Binding-site contacts:
Ligand atom C7 contacts residue ASN4 of chain 1.B at 4.0 Å.
Ligand atom O7 contacts residue ASN4 of chain 1.B at 4.2 Å.
Ligand atom N2 contacts residue ASN4 of chain 1.B at 3.4 Å (h-bond).
Ligand atom C2 contacts residue ASN4 of chain 1.B at 2.8 Å.
Ligand atom C5 contacts residue ASN4 of chain 1.B at 3.6 Å.
Ligand atom C3 contacts residue ASN4 of chain 1.B at 4.0 Å.
Ligand atom C3 contacts residue ASN124 of chain 1.B at 4.2 Å.
Ligand atom O5 contacts residue ASN4 of chain 1.B at 2.2 Å (h-bond).
Ligand atom C1 contacts residue ASN4 of chain 1.B at 1.6 Å.
Ligand atom C4 contacts residue ASN4 of chain 1.B at 4.3 Å.

Sequence of chain 1.B:
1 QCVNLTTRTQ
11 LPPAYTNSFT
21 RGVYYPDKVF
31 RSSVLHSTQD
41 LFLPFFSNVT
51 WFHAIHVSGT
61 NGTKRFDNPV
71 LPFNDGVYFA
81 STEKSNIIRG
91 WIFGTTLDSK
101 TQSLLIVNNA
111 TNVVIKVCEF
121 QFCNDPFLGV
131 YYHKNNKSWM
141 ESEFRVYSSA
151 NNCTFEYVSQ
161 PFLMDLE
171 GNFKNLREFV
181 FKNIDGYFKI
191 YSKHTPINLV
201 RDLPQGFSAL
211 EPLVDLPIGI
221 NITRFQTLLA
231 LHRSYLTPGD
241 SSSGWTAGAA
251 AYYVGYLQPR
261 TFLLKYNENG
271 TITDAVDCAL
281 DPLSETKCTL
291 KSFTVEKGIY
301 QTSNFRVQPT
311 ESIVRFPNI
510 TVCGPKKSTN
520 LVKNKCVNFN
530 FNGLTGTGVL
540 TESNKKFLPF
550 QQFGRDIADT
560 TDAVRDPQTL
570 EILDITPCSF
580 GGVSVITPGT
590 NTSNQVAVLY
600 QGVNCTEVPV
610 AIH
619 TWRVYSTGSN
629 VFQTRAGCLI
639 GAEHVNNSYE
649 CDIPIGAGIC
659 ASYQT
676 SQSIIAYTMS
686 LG

The small molecule below binds the protein below.
Small molecule (SMILES): CC(=O)N[C@@H]1[C@@H](O)[C@H](O)[C@@H](CO)O[C@H]1O